Sequence of chain 1.C:
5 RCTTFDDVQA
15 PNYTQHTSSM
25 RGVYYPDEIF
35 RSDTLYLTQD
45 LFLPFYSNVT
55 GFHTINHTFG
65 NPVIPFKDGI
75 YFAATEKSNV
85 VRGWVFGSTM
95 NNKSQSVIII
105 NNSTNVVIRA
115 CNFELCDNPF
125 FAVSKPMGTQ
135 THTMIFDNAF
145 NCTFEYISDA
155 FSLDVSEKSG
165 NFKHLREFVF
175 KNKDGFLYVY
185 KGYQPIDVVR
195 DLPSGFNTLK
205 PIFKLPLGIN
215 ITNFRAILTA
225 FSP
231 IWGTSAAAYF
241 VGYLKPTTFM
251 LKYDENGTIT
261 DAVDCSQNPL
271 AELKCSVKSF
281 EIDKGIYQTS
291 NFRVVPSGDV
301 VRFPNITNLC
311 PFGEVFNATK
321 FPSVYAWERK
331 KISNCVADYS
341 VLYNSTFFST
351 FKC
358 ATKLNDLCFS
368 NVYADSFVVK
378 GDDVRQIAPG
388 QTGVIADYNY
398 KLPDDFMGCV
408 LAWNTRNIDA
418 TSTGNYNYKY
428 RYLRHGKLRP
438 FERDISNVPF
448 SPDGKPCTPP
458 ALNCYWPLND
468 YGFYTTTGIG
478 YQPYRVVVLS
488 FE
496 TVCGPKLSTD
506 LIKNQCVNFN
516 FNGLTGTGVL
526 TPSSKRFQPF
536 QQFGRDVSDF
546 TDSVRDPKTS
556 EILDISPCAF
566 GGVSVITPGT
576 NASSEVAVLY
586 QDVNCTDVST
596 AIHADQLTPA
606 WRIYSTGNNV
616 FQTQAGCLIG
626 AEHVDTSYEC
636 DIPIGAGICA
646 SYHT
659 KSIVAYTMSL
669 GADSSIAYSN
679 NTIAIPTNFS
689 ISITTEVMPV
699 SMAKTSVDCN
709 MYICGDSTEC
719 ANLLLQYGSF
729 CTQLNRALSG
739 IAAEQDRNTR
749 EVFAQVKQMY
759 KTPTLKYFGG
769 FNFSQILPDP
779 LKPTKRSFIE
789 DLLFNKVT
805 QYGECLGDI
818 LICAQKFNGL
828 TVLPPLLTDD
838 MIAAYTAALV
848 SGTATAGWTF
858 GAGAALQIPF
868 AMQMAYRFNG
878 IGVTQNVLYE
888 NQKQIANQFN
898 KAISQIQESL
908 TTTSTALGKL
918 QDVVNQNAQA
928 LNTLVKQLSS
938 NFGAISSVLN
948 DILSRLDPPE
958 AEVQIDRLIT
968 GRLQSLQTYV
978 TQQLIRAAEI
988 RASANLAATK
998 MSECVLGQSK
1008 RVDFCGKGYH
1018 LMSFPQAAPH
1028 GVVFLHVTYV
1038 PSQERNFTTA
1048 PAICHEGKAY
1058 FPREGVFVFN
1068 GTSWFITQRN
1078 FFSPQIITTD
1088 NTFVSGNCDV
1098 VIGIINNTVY

The small molecule below binds the protein below.
Small molecule (SMILES): CC(=O)N[C@@H]1[C@@H](O)[C@H](O)[C@@H](CO)O[C@H]1O

Binding-site contacts:
Ligand atom O7 contacts residue ASN576 of chain 1.C at 2.8 Å (h-bond).
Ligand atom C3 contacts residue ASN576 of chain 1.C at 3.8 Å.
Ligand atom O6 contacts residue ASN576 of chain 1.C at 4.3 Å.
Ligand atom O5 contacts residue ASN576 of chain 1.C at 2.3 Å (h-bond).
Ligand atom C8 contacts residue ASN576 of chain 1.C at 4.4 Å.
Ligand atom C5 contacts residue ASN576 of chain 1.C at 3.6 Å.
Ligand atom C2 contacts residue ASN576 of chain 1.C at 2.4 Å.
Ligand atom N2 contacts residue ASN576 of chain 1.C at 3.0 Å (h-bond).
Ligand atom C4 contacts residue ASN576 of chain 1.C at 4.2 Å.
Ligand atom C7 contacts residue ASN576 of chain 1.C at 3.1 Å.
Ligand atom C1 contacts residue ASN576 of chain 1.C at 1.4 Å.